Sequence of chain 1.B:
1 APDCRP

Binding-site contacts:
Ligand atom C6 contacts residue ASP3 of chain 1.B at 3.6 Å.
Ligand atom C7 contacts residue ALA1 of chain 1.B at 3.6 Å (hydrophobic).
Ligand atom O5 contacts residue ARG5 of chain 1.B at 4.2 Å.
Ligand atom C1 contacts residue ALA1 of chain 1.B at 4.5 Å (hydrophobic).
Ligand atom O6 contacts residue CYS4 of chain 1.B at 4.1 Å.
Ligand atom C2 contacts residue CYS4 of chain 1.B at 2.7 Å (hydrophobic).
Ligand atom C1 contacts residue PRO2 of chain 1.B at 3.4 Å (hydrophobic).
Ligand atom O3 contacts residue CYS4 of chain 1.B at 4.5 Å.
Ligand atom C4 contacts residue CYS4 of chain 1.B at 3.7 Å (hydrophobic).
Ligand atom N2 contacts residue TYR168 of chain 1.A at 4.4 Å.
Ligand atom N2 contacts residue CYS4 of chain 1.B at 3.2 Å (h-bond).
Ligand atom C6 contacts residue CYS4 of chain 1.B at 3.9 Å (hydrophobic).
Ligand atom O7 contacts residue ALA1 of chain 1.B at 3.6 Å (h-bond).
Ligand atom C8 contacts residue ALA1 of chain 1.B at 3.9 Å (hydrophobic).
Ligand atom O5 contacts residue CYS4 of chain 1.B at 2.6 Å (h-bond).
Ligand atom O6 contacts residue ASP3 of chain 1.B at 3.6 Å.
Ligand atom O5 contacts residue ASP3 of chain 1.B at 3.9 Å.
Ligand atom C5 contacts residue PRO2 of chain 1.B at 4.3 Å (hydrophobic).
Ligand atom C3 contacts residue CYS4 of chain 1.B at 3.2 Å (hydrophobic).
Ligand atom O5 contacts residue PRO2 of chain 1.B at 3.0 Å (h-bond).
Ligand atom C7 contacts residue CYS4 of chain 1.B at 4.4 Å (hydrophobic).
Ligand atom O6 contacts residue PRO2 of chain 1.B at 4.0 Å.
Ligand atom C5 contacts residue ARG5 of chain 1.B at 4.1 Å.
Ligand atom N2 contacts residue ALA1 of chain 1.B at 4.2 Å.
Ligand atom O6 contacts residue TRP33 of chain 1.A at 3.4 Å (h-bond).
Ligand atom C2 contacts residue PRO2 of chain 1.B at 4.4 Å (hydrophobic).
Ligand atom C1 contacts residue CYS4 of chain 1.B at 1.6 Å (hydrophobic).
Ligand atom C8 contacts residue TYR168 of chain 1.A at 4.1 Å (hydrophobic).
Ligand atom C5 contacts residue CYS4 of chain 1.B at 3.1 Å (hydrophobic).
Ligand atom C6 contacts residue ARG5 of chain 1.B at 4.1 Å.

Sequence of chain 1.A:
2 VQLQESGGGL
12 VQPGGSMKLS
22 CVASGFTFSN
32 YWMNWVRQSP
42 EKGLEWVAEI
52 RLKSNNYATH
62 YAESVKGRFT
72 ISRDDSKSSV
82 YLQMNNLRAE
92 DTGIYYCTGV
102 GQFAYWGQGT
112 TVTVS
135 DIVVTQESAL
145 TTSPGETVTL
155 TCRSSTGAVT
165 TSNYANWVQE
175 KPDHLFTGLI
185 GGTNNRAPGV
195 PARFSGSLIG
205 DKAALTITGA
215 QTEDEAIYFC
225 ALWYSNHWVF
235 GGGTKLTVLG

The small molecule below binds the protein below.
Small molecule (SMILES): CC(=O)N[C@@H]1[C@@H](O)[C@@H](O)[C@@H](CO)O[C@@H]1O